Sequence of chain 2.A:
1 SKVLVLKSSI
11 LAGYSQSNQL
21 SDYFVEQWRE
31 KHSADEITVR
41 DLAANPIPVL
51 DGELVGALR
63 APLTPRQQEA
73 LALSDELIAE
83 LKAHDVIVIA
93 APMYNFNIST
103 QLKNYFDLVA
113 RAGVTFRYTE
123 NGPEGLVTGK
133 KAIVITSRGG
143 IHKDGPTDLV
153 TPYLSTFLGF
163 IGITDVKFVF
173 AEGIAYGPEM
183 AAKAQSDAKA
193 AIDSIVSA

This small molecule binds to this protein.
Small molecule (SMILES): O=C1Oc2ccccc2C(=O)C1CC1C(=O)Oc2ccccc2C1=O

Binding-site contacts:
Ligand atom C19 contacts residue TYR120 of chain 1.A at 4.0 Å (hydrophobic).
Ligand atom C3 contacts residue ASN97 of chain 2.A at 3.5 Å.
Ligand atom O16 contacts residue FMN1 of chain 2.B at 3.8 Å.
Ligand atom O32 contacts residue TYR178 of chain 2.A at 4.0 Å.
Ligand atom C2 contacts residue PHE118 of chain 1.A at 3.8 Å (hydrophobic).
Ligand atom O17 contacts residue ALA177 of chain 2.A at 4.0 Å.
Ligand atom O5 contacts residue FMN1 of chain 2.B at 3.3 Å (h-bond).
Ligand atom C9 contacts residue FMN1 of chain 2.B at 3.7 Å.
Ligand atom C15 contacts residue FMN1 of chain 2.B at 4.0 Å.
Ligand atom C14 contacts residue TYR120 of chain 1.A at 3.7 Å (hydrophobic).
Ligand atom C14 contacts residue ALA177 of chain 2.A at 3.7 Å (hydrophobic).
Ligand atom C1 contacts residue FMN1 of chain 2.B at 3.7 Å.
Ligand atom C1 contacts residue TYR120 of chain 1.A at 3.7 Å (hydrophobic).
Ligand atom C15 contacts residue GLY141 of chain 2.A at 3.8 Å.
Ligand atom C8 contacts residue TYR120 of chain 1.A at 4.1 Å (hydrophobic).
Ligand atom O17 contacts residue TYR120 of chain 1.A at 3.5 Å (h-bond).
Ligand atom C8 contacts residue FMN1 of chain 2.B at 3.8 Å.
Ligand atom C16 contacts residue TYR120 of chain 1.A at 3.8 Å (hydrophobic).
Ligand atom C2 contacts residue ASN97 of chain 2.A at 4.0 Å.
Ligand atom C10 contacts residue PHE162 of chain 1.A at 3.7 Å (hydrophobic).
Ligand atom C10 contacts residue FMN1 of chain 2.B at 3.3 Å.
Ligand atom C20 contacts residue TYR120 of chain 1.A at 3.6 Å (hydrophobic).
Ligand atom C2 contacts residue FMN1 of chain 2.B at 3.5 Å.
Ligand atom O16 contacts residue HIS144 of chain 2.A at 3.5 Å.
Ligand atom O5 contacts residue PHE162 of chain 1.A at 4.0 Å.
Ligand atom C7 contacts residue FMN1 of chain 2.B at 3.7 Å.
Ligand atom C3 contacts residue PHE162 of chain 1.A at 3.6 Å (hydrophobic).
Ligand atom C15 contacts residue GLY142 of chain 2.A at 3.4 Å.
Ligand atom O38 contacts residue TYR120 of chain 1.A at 3.7 Å.
Ligand atom C4 contacts residue PHE162 of chain 1.A at 3.3 Å (hydrophobic).
Ligand atom C6 contacts residue FMN1 of chain 2.B at 3.6 Å.
Ligand atom O21 contacts residue PRO125 of chain 1.A at 4.1 Å.
Ligand atom C4 contacts residue FMN1 of chain 2.B at 3.4 Å.
Ligand atom O5 contacts residue PHE98 of chain 2.A at 4.0 Å.
Ligand atom C3 contacts residue FMN1 of chain 2.B at 3.6 Å.
Ligand atom O21 contacts residue TYR178 of chain 2.A at 3.6 Å (h-bond).
Ligand atom C12 contacts residue TYR178 of chain 2.A at 4.0 Å (hydrophobic).
Ligand atom O38 contacts residue ALA177 of chain 2.A at 2.9 Å.
Ligand atom C4 contacts residue PHE98 of chain 2.A at 4.0 Å (hydrophobic).
Ligand atom C5 contacts residue TYR120 of chain 1.A at 3.5 Å (hydrophobic).

Sequence of chain 1.A:
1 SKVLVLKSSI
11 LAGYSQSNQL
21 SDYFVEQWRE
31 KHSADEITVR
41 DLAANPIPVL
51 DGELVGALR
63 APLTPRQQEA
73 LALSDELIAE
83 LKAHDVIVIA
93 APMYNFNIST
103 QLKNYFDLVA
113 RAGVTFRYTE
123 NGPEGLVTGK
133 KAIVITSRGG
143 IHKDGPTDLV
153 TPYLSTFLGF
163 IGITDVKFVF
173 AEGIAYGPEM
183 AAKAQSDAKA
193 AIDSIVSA